Sequence of chain 1.C:
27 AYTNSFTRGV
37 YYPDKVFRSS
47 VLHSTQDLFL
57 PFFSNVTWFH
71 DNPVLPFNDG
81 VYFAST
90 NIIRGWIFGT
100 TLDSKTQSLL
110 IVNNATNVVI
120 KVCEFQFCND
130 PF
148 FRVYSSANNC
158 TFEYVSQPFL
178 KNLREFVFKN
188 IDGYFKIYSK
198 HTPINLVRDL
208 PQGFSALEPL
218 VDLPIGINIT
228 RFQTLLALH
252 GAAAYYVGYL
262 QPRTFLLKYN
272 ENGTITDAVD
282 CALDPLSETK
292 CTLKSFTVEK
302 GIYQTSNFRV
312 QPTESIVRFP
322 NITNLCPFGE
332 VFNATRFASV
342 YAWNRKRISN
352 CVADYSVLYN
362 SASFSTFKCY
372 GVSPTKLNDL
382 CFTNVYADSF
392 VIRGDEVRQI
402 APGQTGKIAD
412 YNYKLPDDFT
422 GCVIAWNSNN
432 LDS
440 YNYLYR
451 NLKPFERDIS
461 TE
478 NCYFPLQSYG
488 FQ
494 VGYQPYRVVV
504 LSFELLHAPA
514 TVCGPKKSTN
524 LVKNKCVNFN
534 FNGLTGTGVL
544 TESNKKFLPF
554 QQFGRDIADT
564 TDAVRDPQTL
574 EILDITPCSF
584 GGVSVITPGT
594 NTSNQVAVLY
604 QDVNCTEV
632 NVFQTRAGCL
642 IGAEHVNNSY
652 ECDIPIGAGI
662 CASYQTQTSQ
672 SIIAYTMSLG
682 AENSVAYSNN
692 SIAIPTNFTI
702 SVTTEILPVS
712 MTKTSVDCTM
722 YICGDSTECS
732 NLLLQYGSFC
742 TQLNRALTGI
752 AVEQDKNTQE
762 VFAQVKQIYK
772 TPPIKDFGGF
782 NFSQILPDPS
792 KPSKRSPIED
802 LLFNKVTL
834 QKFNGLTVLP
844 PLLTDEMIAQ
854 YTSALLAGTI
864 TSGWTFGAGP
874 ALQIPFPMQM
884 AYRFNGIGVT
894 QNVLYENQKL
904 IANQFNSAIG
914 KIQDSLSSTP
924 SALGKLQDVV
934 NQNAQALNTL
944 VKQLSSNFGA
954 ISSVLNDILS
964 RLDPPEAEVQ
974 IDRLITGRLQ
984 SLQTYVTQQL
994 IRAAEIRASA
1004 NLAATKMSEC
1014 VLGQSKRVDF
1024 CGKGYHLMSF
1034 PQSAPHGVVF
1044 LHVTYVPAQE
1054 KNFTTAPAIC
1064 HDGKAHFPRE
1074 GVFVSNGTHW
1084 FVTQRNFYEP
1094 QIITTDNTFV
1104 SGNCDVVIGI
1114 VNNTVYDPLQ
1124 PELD

Binding-site contacts:
Ligand atom N2 contacts residue ASN690 of chain 1.C at 2.8 Å (h-bond).
Ligand atom C1 contacts residue ASN690 of chain 1.C at 1.4 Å.
Ligand atom C8 contacts residue GLY1112 of chain 1.C at 3.5 Å.
Ligand atom C1 contacts residue ASP777 of chain 1.A at 4.5 Å.
Ligand atom C3 contacts residue ASN690 of chain 1.C at 3.8 Å.
Ligand atom O5 contacts residue ASP777 of chain 1.A at 3.8 Å.
Ligand atom C4 contacts residue ASN690 of chain 1.C at 4.2 Å.
Ligand atom C2 contacts residue ASN690 of chain 1.C at 2.4 Å.
Ligand atom O7 contacts residue ASN690 of chain 1.C at 3.7 Å.
Ligand atom C7 contacts residue ASN690 of chain 1.C at 3.5 Å.
Ligand atom C8 contacts residue ILE1111 of chain 1.C at 4.5 Å (hydrophobic).
Ligand atom O5 contacts residue ASN690 of chain 1.C at 2.4 Å (h-bond).
Ligand atom C5 contacts residue ASN690 of chain 1.C at 3.7 Å.
Ligand atom C8 contacts residue ASN690 of chain 1.C at 4.5 Å.

The protein below binds the small molecule below.
Small molecule (SMILES): CC(=O)N[C@@H]1[C@@H](O)[C@H](O)[C@@H](CO)O[C@H]1O

Sequence of chain 1.A:
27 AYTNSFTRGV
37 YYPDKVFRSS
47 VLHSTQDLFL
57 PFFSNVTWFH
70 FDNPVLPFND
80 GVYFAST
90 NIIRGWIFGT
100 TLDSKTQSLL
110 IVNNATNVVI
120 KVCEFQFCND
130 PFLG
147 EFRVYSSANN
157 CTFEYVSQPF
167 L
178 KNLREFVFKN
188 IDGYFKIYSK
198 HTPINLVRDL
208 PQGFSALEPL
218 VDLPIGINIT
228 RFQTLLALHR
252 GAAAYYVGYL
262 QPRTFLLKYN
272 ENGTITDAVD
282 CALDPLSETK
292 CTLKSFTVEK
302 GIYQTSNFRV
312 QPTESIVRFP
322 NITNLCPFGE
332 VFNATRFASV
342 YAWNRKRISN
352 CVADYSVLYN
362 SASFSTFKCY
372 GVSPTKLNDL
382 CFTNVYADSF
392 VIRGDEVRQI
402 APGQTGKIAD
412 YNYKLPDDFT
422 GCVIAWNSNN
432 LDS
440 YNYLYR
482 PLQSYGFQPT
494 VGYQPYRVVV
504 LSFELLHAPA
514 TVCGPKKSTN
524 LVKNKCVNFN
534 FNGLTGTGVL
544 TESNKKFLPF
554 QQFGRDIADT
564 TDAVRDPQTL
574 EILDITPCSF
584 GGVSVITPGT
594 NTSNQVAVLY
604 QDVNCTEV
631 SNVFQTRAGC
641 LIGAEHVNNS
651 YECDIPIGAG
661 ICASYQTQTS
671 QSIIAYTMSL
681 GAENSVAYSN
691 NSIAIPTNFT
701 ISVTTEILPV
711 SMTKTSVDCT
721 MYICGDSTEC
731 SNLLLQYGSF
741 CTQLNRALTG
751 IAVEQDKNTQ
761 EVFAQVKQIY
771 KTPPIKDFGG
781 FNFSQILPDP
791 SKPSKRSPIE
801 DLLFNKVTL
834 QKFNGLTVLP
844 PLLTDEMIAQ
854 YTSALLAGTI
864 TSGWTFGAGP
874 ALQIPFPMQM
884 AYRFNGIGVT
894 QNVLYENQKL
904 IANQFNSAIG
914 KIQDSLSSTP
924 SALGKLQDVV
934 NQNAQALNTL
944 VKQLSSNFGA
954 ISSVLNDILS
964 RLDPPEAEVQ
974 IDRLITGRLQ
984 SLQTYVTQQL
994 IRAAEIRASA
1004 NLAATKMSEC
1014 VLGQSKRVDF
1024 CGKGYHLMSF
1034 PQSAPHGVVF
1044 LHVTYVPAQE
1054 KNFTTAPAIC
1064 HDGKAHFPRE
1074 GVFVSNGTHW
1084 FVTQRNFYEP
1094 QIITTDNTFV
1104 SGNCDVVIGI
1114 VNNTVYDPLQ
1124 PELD